Sequence of chain 1.A:
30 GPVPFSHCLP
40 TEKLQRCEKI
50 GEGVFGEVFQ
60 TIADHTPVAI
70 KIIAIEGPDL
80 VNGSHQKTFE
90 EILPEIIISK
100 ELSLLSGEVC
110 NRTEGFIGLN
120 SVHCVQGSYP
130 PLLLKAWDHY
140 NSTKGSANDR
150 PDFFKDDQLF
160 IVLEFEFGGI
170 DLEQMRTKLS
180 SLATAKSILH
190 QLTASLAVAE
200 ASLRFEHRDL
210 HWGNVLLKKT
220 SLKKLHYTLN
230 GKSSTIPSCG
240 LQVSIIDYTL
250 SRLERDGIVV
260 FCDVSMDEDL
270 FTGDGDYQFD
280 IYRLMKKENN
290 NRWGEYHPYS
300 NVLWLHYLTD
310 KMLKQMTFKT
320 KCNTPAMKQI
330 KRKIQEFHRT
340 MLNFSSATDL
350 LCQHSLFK

Binding-site contacts:
Ligand atom NH1 contacts residue 66M1 of chain 1.G at 2.9 Å (h-bond).
Ligand atom CG2 contacts residue ASN81 of chain 1.A at 3.9 Å.
Ligand atom CE contacts residue 66M1 of chain 1.G at 2.5 Å.
Ligand atom CE contacts residue ASP266 of chain 1.A at 3.5 Å.
Ligand atom CA contacts residue GLN277 of chain 1.A at 3.8 Å.
Ligand atom CB contacts residue ASN81 of chain 1.A at 3.8 Å.
Ligand atom O contacts residue VAL53 of chain 1.A at 3.6 Å.
Ligand atom C contacts residue GLN277 of chain 1.A at 3.8 Å.
Ligand atom OG1 contacts residue ASN81 of chain 1.A at 2.6 Å (h-bond).
Ligand atom N contacts residue VAL53 of chain 1.A at 3.5 Å.
Ligand atom CB contacts residue 66M1 of chain 1.G at 3.5 Å.
Ligand atom CG contacts residue 66M1 of chain 1.G at 3.6 Å.
Ligand atom CG contacts residue 66M1 of chain 1.G at 3.6 Å.
Ligand atom CD contacts residue 66M1 of chain 1.G at 3.8 Å.
Ligand atom CA contacts residue TYR281 of chain 1.A at 3.6 Å (hydrophobic).
Ligand atom NH2 contacts residue HIS210 of chain 1.A at 3.3 Å.
Ligand atom NH2 contacts residue 66M1 of chain 1.G at 3.6 Å.
Ligand atom CB contacts residue TYR281 of chain 1.A at 3.2 Å (hydrophobic).
Ligand atom CD contacts residue LEU269 of chain 1.A at 3.6 Å (hydrophobic).
Ligand atom O contacts residue GLN277 of chain 1.A at 2.8 Å (h-bond).
Ligand atom NH2 contacts residue ASN213 of chain 1.A at 3.1 Å (h-bond).
Ligand atom N contacts residue GLN277 of chain 1.A at 3.1 Å (h-bond).
Ligand atom CD contacts residue 66M1 of chain 1.G at 3.5 Å.
Ligand atom CZ contacts residue 66M1 of chain 1.G at 3.4 Å.
Ligand atom NZ contacts residue 66M1 of chain 1.G at 1.3 Å.
Ligand atom CZ contacts residue ASN213 of chain 1.A at 3.5 Å.
Ligand atom CD contacts residue LEU249 of chain 1.A at 3.7 Å (hydrophobic).
Ligand atom CZ contacts residue HIS210 of chain 1.A at 3.7 Å.
Ligand atom O contacts residue HIS210 of chain 1.A at 3.2 Å (h-bond).
Ligand atom CB contacts residue LEU269 of chain 1.A at 3.9 Å (hydrophobic).
Ligand atom NH1 contacts residue ASP246 of chain 1.A at 2.7 Å (salt-bridge).
Ligand atom CD contacts residue ASP208 of chain 1.A at 3.6 Å.
Ligand atom CA contacts residue VAL53 of chain 1.A at 3.7 Å (hydrophobic).
Ligand atom CE contacts residue LEU249 of chain 1.A at 3.7 Å (hydrophobic).
Ligand atom NH1 contacts residue ASN213 of chain 1.A at 3.1 Å (h-bond).
Ligand atom CB contacts residue GLN277 of chain 1.A at 3.8 Å.
Ligand atom NE contacts residue 66M1 of chain 1.G at 2.9 Å (h-bond).
Ligand atom NZ contacts residue ASP266 of chain 1.A at 3.0 Å (salt-bridge).
Ligand atom C contacts residue VAL53 of chain 1.A at 3.8 Å (hydrophobic).
Ligand atom NZ contacts residue THR248 of chain 1.A at 3.8 Å.

This small molecule binds to this protein.
Small molecule (SMILES): C[C@H](N)C(=O)N[C@@H](CCCN=C(N)N)C(=O)N[C@@H](CCCCN)C(=O)N[C@@H](CCCCN)C(=O)N[C@@H](CCC(N)=O)C(=O)N[C@H](C(=O)N[C@@H](C)C(N)=O)[C@@H](C)O